Sequence of chain 1.A:
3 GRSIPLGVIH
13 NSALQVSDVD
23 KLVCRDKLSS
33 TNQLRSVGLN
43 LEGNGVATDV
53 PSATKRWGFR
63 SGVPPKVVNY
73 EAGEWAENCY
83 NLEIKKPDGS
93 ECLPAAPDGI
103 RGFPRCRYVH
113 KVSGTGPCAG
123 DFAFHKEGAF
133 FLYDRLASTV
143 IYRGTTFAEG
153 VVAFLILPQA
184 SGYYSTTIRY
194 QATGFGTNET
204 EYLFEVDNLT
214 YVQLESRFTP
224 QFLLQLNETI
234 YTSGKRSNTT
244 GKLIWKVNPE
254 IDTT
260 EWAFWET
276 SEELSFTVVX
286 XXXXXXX

This small molecule binds to this protein.
Small molecule (SMILES): CC(=O)N[C@@H]1[C@@H](O)[C@H](O)[C@@H](CO)O[C@H]1O

Binding-site contacts:
Ligand atom O5 contacts residue GLY237 of chain 1.A at 4.5 Å.
Ligand atom C1 contacts residue ASN241 of chain 1.A at 1.4 Å.
Ligand atom O4 contacts residue LYS238 of chain 1.A at 3.4 Å (salt-bridge).
Ligand atom O3 contacts residue GLY237 of chain 1.A at 3.2 Å (h-bond).
Ligand atom C3 contacts residue ASN241 of chain 1.A at 3.8 Å.
Ligand atom O6 contacts residue ASN241 of chain 1.A at 4.1 Å.
Ligand atom C3 contacts residue GLY237 of chain 1.A at 3.6 Å.
Ligand atom C4 contacts residue ASN241 of chain 1.A at 4.2 Å.
Ligand atom O5 contacts residue ASN241 of chain 1.A at 2.4 Å (h-bond).
Ligand atom O6 contacts residue VAL283 of chain 1.A at 4.0 Å.
Ligand atom N2 contacts residue GLY237 of chain 1.A at 4.3 Å.
Ligand atom O6 contacts residue LEU246 of chain 1.A at 4.1 Å.
Ligand atom C2 contacts residue ASN241 of chain 1.A at 2.5 Å.
Ligand atom C2 contacts residue GLY237 of chain 1.A at 3.5 Å.
Ligand atom C1 contacts residue ARG239 of chain 1.A at 4.3 Å.
Ligand atom C7 contacts residue ASN241 of chain 1.A at 4.0 Å.
Ligand atom C7 contacts residue GLY237 of chain 1.A at 4.2 Å.
Ligand atom N2 contacts residue ASN241 of chain 1.A at 2.9 Å (h-bond).
Ligand atom C4 contacts residue LYS238 of chain 1.A at 4.3 Å.
Ligand atom C5 contacts residue ASN241 of chain 1.A at 3.7 Å.
Ligand atom O5 contacts residue ARG239 of chain 1.A at 3.6 Å.
Ligand atom O3 contacts residue LYS238 of chain 1.A at 4.5 Å.
Ligand atom O7 contacts residue GLY237 of chain 1.A at 3.4 Å (h-bond).
Ligand atom C6 contacts residue VAL283 of chain 1.A at 3.9 Å (hydrophobic).
Ligand atom C4 contacts residue GLY237 of chain 1.A at 3.6 Å.